This protein binds this small molecule.
Small molecule (SMILES): CC(C)[C@@H](NC(=O)[C@H](CS)NC(=O)CCC[C@H](N)C(=O)O)C(=O)O

Sequence of chain 1.A:
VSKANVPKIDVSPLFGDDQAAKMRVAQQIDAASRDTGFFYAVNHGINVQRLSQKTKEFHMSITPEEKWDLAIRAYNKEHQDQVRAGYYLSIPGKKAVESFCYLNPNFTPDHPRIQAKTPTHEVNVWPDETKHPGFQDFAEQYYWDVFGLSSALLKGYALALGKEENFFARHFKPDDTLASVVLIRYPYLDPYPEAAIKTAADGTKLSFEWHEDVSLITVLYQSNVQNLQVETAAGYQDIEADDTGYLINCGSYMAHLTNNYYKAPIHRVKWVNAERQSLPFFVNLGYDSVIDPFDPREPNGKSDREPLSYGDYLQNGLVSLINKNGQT

Binding-site contacts:
Ligand atom O15 contacts residue THR331 of chain 1.A at 3.7 Å.
Ligand atom N14 contacts residue CYS104 of chain 1.A at 3.8 Å.
Ligand atom C2 contacts residue SER183 of chain 1.A at 3.9 Å.
Ligand atom O42 contacts residue OXY1 of chain 1.D at 3.8 Å.
Ligand atom O43 contacts residue SER281 of chain 1.A at 2.9 Å (h-bond).
Ligand atom N11 contacts residue PHE285 of chain 1.A at 3.8 Å.
Ligand atom N29 contacts residue OXY1 of chain 1.D at 2.7 Å (h-bond).
Ligand atom C31 contacts residue OXY1 of chain 1.D at 3.2 Å.
Ligand atom O43 contacts residue TYR189 of chain 1.A at 3.7 Å.
Ligand atom O43 contacts residue GLN225 of chain 1.A at 3.9 Å.
Ligand atom C7 contacts residue LEU324 of chain 1.A at 4.0 Å (hydrophobic).
Ligand atom O42 contacts residue TYR189 of chain 1.A at 2.8 Å (h-bond).
Ligand atom O19 contacts residue SER183 of chain 1.A at 2.7 Å (h-bond).
Ligand atom C31 contacts residue TYR189 of chain 1.A at 3.6 Å (hydrophobic).
Ligand atom C10 contacts residue LEU324 of chain 1.A at 3.8 Å (hydrophobic).
Ligand atom C13 contacts residue OXY1 of chain 1.D at 3.7 Å.
Ligand atom S17 contacts residue HIS214 of chain 1.A at 3.2 Å (h-bond).
Ligand atom S17 contacts residue FE21 of chain 1.E at 2.4 Å.
Ligand atom O18 contacts residue PRO283 of chain 1.A at 3.9 Å.
Ligand atom O19 contacts residue ARG87 of chain 1.A at 2.8 Å (salt-bridge).
Ligand atom N14 contacts residue TYR91 of chain 1.A at 3.3 Å (h-bond).
Ligand atom S17 contacts residue OXY1 of chain 1.D at 3.4 Å (h-bond).
Ligand atom C30 contacts residue OXY1 of chain 1.D at 2.6 Å.
Ligand atom C16 contacts residue FE21 of chain 1.E at 3.5 Å.
Ligand atom O18 contacts residue PHE285 of chain 1.A at 3.3 Å.
Ligand atom C16 contacts residue OXY1 of chain 1.D at 3.8 Å.
Ligand atom C30 contacts residue ILE187 of chain 1.A at 3.8 Å (hydrophobic).
Ligand atom O43 contacts residue OXY1 of chain 1.D at 3.7 Å.
Ligand atom C3 contacts residue LEU321 of chain 1.A at 3.9 Å (hydrophobic).
Ligand atom C31 contacts residue ILE187 of chain 1.A at 4.0 Å (hydrophobic).
Ligand atom S17 contacts residue ASP216 of chain 1.A at 2.9 Å (salt-bridge).
Ligand atom C4 contacts residue PHE285 of chain 1.A at 4.0 Å (hydrophobic).
Ligand atom C1 contacts residue ARG87 of chain 1.A at 3.5 Å.
Ligand atom C16 contacts residue PHE211 of chain 1.A at 3.6 Å (hydrophobic).
Ligand atom O15 contacts residue LEU324 of chain 1.A at 4.0 Å.
Ligand atom C31 contacts residue SER281 of chain 1.A at 3.7 Å.
Ligand atom C16 contacts residue HIS214 of chain 1.A at 3.2 Å.
Ligand atom C1 contacts residue SER183 of chain 1.A at 3.6 Å.
Ligand atom S17 contacts residue PHE285 of chain 1.A at 3.8 Å.
Ligand atom O20 contacts residue ARG87 of chain 1.A at 2.8 Å (salt-bridge).